Binding-site contacts:
Ligand atom N2 contacts residue MET118 of chain 27.C at 3.6 Å.
Ligand atom C8 contacts residue ASN67 of chain 27.C at 4.4 Å.
Ligand atom C8 contacts residue SER300 of chain 26.E at 1.9 Å.
Ligand atom N2 contacts residue SER300 of chain 26.E at 3.9 Å.
Ligand atom C2 contacts residue ASN67 of chain 27.C at 2.5 Å.
Ligand atom C8 contacts residue ARG89 of chain 27.C at 3.3 Å.
Ligand atom C1 contacts residue MET118 of chain 27.C at 4.1 Å (hydrophobic).
Ligand atom C2 contacts residue MET118 of chain 27.C at 4.5 Å (hydrophobic).
Ligand atom O7 contacts residue ASN67 of chain 27.C at 3.3 Å (h-bond).
Ligand atom C1 contacts residue ASN67 of chain 27.C at 1.4 Å.
Ligand atom O7 contacts residue PHE90 of chain 27.C at 4.4 Å.
Ligand atom C7 contacts residue ASN67 of chain 27.C at 3.3 Å.
Ligand atom C8 contacts residue MET118 of chain 27.C at 3.8 Å (hydrophobic).
Ligand atom C7 contacts residue MET118 of chain 27.C at 4.0 Å (hydrophobic).
Ligand atom C7 contacts residue SER300 of chain 26.E at 3.4 Å.
Ligand atom N2 contacts residue ASN67 of chain 27.C at 2.9 Å (h-bond).
Ligand atom C8 contacts residue PHE90 of chain 27.C at 3.7 Å (hydrophobic).
Ligand atom C3 contacts residue ASN67 of chain 27.C at 3.8 Å.
Ligand atom O5 contacts residue ASN67 of chain 27.C at 2.4 Å (h-bond).
Ligand atom C5 contacts residue ASN67 of chain 27.C at 3.7 Å.
Ligand atom C4 contacts residue ASN67 of chain 27.C at 4.2 Å.
Ligand atom C7 contacts residue PHE90 of chain 27.C at 4.2 Å (hydrophobic).
Ligand atom O7 contacts residue SER300 of chain 26.E at 4.3 Å.

Sequence of chain 26.E:
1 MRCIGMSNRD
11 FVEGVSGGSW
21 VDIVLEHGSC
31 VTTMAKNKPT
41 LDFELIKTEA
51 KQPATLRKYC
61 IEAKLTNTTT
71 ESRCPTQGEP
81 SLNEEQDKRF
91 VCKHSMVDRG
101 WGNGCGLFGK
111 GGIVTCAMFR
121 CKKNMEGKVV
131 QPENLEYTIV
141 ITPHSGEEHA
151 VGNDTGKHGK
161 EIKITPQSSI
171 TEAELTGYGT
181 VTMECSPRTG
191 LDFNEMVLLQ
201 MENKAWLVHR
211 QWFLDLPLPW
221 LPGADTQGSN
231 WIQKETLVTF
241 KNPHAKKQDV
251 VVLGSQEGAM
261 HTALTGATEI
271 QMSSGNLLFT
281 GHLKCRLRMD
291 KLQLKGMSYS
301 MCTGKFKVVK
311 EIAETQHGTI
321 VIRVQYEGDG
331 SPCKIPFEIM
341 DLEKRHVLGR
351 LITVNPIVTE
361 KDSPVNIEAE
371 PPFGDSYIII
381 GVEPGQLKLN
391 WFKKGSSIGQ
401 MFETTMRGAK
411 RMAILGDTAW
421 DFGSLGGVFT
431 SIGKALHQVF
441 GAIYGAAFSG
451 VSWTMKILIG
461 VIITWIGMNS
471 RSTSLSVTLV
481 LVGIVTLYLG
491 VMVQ

Sequence of chain 27.C:
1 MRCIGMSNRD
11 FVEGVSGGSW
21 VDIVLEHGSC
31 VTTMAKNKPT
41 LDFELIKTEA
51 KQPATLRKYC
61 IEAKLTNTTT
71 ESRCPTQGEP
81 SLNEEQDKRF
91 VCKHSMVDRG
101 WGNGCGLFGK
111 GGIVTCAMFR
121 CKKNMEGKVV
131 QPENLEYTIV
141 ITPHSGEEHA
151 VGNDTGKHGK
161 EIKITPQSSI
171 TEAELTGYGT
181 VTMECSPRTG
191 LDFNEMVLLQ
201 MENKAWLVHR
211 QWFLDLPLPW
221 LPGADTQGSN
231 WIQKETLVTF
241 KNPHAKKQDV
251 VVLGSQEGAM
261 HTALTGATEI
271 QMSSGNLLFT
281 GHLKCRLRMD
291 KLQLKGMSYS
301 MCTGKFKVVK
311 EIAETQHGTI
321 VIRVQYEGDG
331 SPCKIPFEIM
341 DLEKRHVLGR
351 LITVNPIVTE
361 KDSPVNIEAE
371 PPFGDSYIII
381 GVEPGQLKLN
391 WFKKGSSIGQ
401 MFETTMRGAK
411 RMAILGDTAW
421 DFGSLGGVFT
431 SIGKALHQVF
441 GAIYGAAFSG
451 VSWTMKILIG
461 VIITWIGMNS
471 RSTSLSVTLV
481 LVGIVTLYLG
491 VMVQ

This protein binds this small molecule.
Small molecule (SMILES): CC(=O)N[C@@H]1[C@@H](O)[C@H](O)[C@@H](CO)O[C@H]1O